Binding-site contacts:
Ligand atom C7 contacts residue ASN61 of chain 1.A at 3.0 Å.
Ligand atom C1 contacts residue ASN61 of chain 1.A at 1.4 Å.
Ligand atom C8 contacts residue ASN61 of chain 1.A at 4.1 Å.
Ligand atom N2 contacts residue ASN61 of chain 1.A at 2.8 Å (h-bond).
Ligand atom C8 contacts residue SER60 of chain 1.A at 3.9 Å.
Ligand atom C3 contacts residue ASN61 of chain 1.A at 3.7 Å.
Ligand atom O7 contacts residue ASN61 of chain 1.A at 2.7 Å (h-bond).
Ligand atom C5 contacts residue ASN61 of chain 1.A at 3.6 Å.
Ligand atom C4 contacts residue ASN61 of chain 1.A at 4.2 Å.
Ligand atom C2 contacts residue ASN61 of chain 1.A at 2.4 Å.
Ligand atom O5 contacts residue ASN61 of chain 1.A at 2.3 Å (h-bond).
Ligand atom C8 contacts residue PHE59 of chain 1.A at 4.0 Å (hydrophobic).

This protein binds this small molecule.
Small molecule (SMILES): CC(=O)N[C@@H]1[C@@H](O)[C@H](O)[C@@H](CO)O[C@H]1O

Sequence of chain 1.A:
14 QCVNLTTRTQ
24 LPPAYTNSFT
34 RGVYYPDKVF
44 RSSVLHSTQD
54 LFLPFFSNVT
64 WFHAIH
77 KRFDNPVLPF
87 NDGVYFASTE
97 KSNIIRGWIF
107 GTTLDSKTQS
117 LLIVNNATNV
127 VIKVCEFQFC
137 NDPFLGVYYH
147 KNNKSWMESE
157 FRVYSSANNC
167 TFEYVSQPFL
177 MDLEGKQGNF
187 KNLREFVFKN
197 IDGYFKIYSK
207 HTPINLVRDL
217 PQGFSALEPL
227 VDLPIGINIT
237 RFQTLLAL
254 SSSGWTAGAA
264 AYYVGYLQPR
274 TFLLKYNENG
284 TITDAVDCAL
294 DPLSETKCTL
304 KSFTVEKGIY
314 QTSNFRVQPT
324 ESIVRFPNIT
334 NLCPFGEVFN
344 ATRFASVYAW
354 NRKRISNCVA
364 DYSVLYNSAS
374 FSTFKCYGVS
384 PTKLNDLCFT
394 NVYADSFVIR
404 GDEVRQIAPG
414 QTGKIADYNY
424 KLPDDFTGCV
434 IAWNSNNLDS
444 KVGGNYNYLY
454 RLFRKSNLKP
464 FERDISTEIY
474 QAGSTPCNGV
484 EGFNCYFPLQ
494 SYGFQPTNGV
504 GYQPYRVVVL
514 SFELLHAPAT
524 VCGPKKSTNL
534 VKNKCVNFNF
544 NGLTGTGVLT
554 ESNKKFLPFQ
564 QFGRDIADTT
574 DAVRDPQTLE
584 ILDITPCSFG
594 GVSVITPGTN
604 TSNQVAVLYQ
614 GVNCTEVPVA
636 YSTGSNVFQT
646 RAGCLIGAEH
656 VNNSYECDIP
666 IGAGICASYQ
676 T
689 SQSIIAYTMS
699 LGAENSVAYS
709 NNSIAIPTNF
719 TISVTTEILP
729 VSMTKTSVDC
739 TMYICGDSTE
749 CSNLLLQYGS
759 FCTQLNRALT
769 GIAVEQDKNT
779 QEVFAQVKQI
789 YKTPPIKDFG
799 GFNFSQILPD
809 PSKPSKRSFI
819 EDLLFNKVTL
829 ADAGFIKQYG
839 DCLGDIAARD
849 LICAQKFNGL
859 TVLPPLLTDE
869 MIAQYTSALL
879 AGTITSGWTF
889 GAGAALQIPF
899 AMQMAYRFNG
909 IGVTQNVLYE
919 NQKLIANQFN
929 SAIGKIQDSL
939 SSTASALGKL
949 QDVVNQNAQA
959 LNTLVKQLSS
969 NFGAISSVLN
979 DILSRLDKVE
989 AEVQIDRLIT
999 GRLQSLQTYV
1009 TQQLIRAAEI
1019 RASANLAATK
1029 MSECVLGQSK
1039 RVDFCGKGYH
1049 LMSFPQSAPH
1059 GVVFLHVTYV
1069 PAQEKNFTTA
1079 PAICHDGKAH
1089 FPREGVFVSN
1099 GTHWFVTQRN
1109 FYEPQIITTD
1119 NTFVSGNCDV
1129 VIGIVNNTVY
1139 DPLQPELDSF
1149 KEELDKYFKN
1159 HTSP